Sequence of chain 1.A:
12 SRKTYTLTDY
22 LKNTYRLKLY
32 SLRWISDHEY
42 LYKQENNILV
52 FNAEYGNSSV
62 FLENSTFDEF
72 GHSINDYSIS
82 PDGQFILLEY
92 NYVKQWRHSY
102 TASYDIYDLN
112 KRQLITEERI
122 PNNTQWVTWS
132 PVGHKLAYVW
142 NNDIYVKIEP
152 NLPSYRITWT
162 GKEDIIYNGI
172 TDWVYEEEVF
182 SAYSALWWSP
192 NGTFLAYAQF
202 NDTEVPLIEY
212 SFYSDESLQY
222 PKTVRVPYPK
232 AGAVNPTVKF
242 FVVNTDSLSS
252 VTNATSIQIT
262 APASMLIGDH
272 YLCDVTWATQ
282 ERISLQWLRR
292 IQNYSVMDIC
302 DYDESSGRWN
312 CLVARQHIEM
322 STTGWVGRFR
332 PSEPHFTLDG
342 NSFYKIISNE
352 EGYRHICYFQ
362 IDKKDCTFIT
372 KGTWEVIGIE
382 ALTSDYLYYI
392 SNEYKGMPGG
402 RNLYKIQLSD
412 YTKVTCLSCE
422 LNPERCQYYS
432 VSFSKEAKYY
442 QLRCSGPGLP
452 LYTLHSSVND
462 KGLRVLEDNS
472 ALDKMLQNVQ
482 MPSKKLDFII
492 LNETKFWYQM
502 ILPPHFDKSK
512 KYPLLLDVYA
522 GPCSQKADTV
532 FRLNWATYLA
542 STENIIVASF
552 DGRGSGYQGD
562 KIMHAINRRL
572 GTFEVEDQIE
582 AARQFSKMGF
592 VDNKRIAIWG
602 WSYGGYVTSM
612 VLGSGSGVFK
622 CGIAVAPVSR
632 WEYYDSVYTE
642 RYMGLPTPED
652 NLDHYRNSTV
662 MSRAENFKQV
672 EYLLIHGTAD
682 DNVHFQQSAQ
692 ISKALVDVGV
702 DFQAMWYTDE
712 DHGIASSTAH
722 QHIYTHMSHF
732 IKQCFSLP

The protein below binds the small molecule below.
Small molecule (SMILES): CC(=O)N[C@H]1[C@H](O[C@H]2[C@H](O)[C@@H](NC(C)=O)CO[C@@H]2CO)O[C@H](CO)[C@@H](O)[C@@H]1O

Binding-site contacts:
Ligand atom C5 contacts residue THR204 of chain 1.A at 3.9 Å.
Ligand atom C7 contacts residue ILE167 of chain 1.A at 3.7 Å (hydrophobic).
Ligand atom O7 contacts residue GLN200 of chain 1.A at 3.7 Å.
Ligand atom O7 contacts residue ASN202 of chain 1.A at 3.0 Å (h-bond).
Ligand atom C1 contacts residue ASN202 of chain 1.A at 1.4 Å.
Ligand atom O5 contacts residue ASN202 of chain 1.A at 2.4 Å (h-bond).
Ligand atom O5 contacts residue THR204 of chain 1.A at 3.8 Å.
Ligand atom C1 contacts residue THR204 of chain 1.A at 3.6 Å.
Ligand atom O7 contacts residue THR204 of chain 1.A at 3.6 Å.
Ligand atom C8 contacts residue ASN202 of chain 1.A at 4.5 Å.
Ligand atom O7 contacts residue ILE167 of chain 1.A at 4.3 Å.
Ligand atom C1 contacts residue ILE167 of chain 1.A at 4.0 Å (hydrophobic).
Ligand atom C3 contacts residue ASN202 of chain 1.A at 3.9 Å.
Ligand atom C8 contacts residue GLN200 of chain 1.A at 4.4 Å.
Ligand atom C8 contacts residue THR161 of chain 1.A at 4.3 Å.
Ligand atom C8 contacts residue THR204 of chain 1.A at 4.3 Å.
Ligand atom C4 contacts residue ASN202 of chain 1.A at 4.3 Å.
Ligand atom C5 contacts residue ASN202 of chain 1.A at 3.7 Å.
Ligand atom C7 contacts residue THR204 of chain 1.A at 4.2 Å.
Ligand atom C7 contacts residue GLN200 of chain 1.A at 4.5 Å.
Ligand atom C7 contacts residue ASN202 of chain 1.A at 3.2 Å.
Ligand atom C8 contacts residue ILE167 of chain 1.A at 3.8 Å (hydrophobic).
Ligand atom C2 contacts residue ASN202 of chain 1.A at 2.5 Å.
Ligand atom O7 contacts residue LYS240 of chain 1.A at 4.3 Å.
Ligand atom O6 contacts residue THR204 of chain 1.A at 3.8 Å.
Ligand atom N2 contacts residue ILE167 of chain 1.A at 3.8 Å.
Ligand atom C6 contacts residue GLU205 of chain 1.A at 3.9 Å.
Ligand atom N2 contacts residue ASN202 of chain 1.A at 3.0 Å (h-bond).
Ligand atom O6 contacts residue GLU205 of chain 1.A at 2.7 Å (salt-bridge).